Sequence of chain 18.E:
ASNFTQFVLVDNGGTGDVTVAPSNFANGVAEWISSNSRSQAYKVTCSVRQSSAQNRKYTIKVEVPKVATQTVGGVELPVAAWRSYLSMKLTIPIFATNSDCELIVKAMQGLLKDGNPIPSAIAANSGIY

A small-molecule ligand and the protein it binds are described below.
Small molecule (SMILES): Nc1nc(=O)c2ncn([C@@H]3O[C@H](CO[P](=O)(O)O[C@H]4[C@@H](O)[C@H](n5cnc6c(N)ncnc65)O[C@@H]4CO[P](=O)(O)O[C@@H]4[C@@H](O)[C@H](n5cnc6c(N)ncnc65)O[C@@H]4COP(=O)=O)[C@@H](O)[C@H]3O)c2[nH]1

Binding-site contacts:
Ligand atom C2 contacts residue SER47 of chain 52.E at 3.4 Å.
Ligand atom N1 contacts residue THR59 of chain 52.E at 3.5 Å.
Ligand atom N9 contacts residue TYR85 of chain 52.E at 4.0 Å.
Ligand atom C5 contacts residue THR45 of chain 52.E at 3.1 Å.
Ligand atom N6 contacts residue SER47 of chain 52.E at 4.1 Å.
Ligand atom N1 contacts residue TYR85 of chain 52.E at 3.5 Å.
Ligand atom O6 contacts residue LYS61 of chain 52.E at 3.0 Å (salt-bridge).
Ligand atom N1 contacts residue SER47 of chain 52.E at 2.9 Å (h-bond).
Ligand atom C5 contacts residue VAL29 of chain 52.E at 4.0 Å (hydrophobic).
Ligand atom N7 contacts residue LYS61 of chain 52.E at 3.7 Å.
Ligand atom N9 contacts residue LYS61 of chain 52.E at 3.7 Å.
Ligand atom N6 contacts residue LYS61 of chain 52.E at 4.1 Å.
Ligand atom OP1 contacts residue LYS43 of chain 52.E at 2.9 Å (salt-bridge).
Ligand atom C2 contacts residue THR59 of chain 52.E at 4.1 Å.
Ligand atom N6 contacts residue CYS46 of chain 52.E at 3.4 Å (h-bond).
Ligand atom N6 contacts residue TYR85 of chain 52.E at 3.4 Å.
Ligand atom C5 contacts residue LYS61 of chain 52.E at 3.7 Å.
Ligand atom C5 contacts residue TYR85 of chain 52.E at 3.5 Å (hydrophobic).
Ligand atom N6 contacts residue THR45 of chain 52.E at 2.5 Å (h-bond).
Ligand atom C4 contacts residue TYR85 of chain 52.E at 3.8 Å (hydrophobic).
Ligand atom OP2 contacts residue LYS43 of chain 52.E at 2.7 Å (salt-bridge).
Ligand atom N6 contacts residue THR59 of chain 52.E at 2.8 Å (h-bond).
Ligand atom P contacts residue TYR85 of chain 52.E at 3.7 Å.
Ligand atom N7 contacts residue THR45 of chain 52.E at 2.5 Å (h-bond).
Ligand atom C6 contacts residue SER47 of chain 52.E at 3.9 Å.
Ligand atom C4 contacts residue LYS61 of chain 52.E at 3.7 Å.
Ligand atom OP1 contacts residue TYR85 of chain 52.E at 3.5 Å (h-bond).
Ligand atom C8 contacts residue THR45 of chain 52.E at 3.8 Å.
Ligand atom C8 contacts residue LYS61 of chain 52.E at 3.7 Å.
Ligand atom C5' contacts residue TYR85 of chain 52.E at 4.0 Å (hydrophobic).
Ligand atom OP2 contacts residue GLU63 of chain 52.E at 3.6 Å (salt-bridge).
Ligand atom C6 contacts residue VAL29 of chain 52.E at 4.1 Å (hydrophobic).
Ligand atom C6 contacts residue LYS61 of chain 52.E at 3.8 Å.
Ligand atom C6 contacts residue THR45 of chain 52.E at 3.1 Å.
Ligand atom N6 contacts residue THR91 of chain 18.E at 3.5 Å (h-bond).
Ligand atom C8 contacts residue TYR85 of chain 52.E at 3.8 Å (hydrophobic).
Ligand atom C6 contacts residue THR59 of chain 52.E at 3.6 Å.
Ligand atom N7 contacts residue TYR85 of chain 52.E at 3.7 Å.
Ligand atom P contacts residue LYS43 of chain 52.E at 3.2 Å.
Ligand atom C6 contacts residue TYR85 of chain 52.E at 3.4 Å (hydrophobic).

Sequence of chain 52.E:
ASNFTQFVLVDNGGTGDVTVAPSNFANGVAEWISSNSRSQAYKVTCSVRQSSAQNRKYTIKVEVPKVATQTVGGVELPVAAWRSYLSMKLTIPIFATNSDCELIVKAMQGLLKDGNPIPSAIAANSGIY